The small molecule below binds the protein below.
Small molecule (SMILES): CC(=O)N[C@@H]1[C@@H](O)[C@H](O)[C@@H](CO)O[C@H]1O

Sequence of chain 1.B:
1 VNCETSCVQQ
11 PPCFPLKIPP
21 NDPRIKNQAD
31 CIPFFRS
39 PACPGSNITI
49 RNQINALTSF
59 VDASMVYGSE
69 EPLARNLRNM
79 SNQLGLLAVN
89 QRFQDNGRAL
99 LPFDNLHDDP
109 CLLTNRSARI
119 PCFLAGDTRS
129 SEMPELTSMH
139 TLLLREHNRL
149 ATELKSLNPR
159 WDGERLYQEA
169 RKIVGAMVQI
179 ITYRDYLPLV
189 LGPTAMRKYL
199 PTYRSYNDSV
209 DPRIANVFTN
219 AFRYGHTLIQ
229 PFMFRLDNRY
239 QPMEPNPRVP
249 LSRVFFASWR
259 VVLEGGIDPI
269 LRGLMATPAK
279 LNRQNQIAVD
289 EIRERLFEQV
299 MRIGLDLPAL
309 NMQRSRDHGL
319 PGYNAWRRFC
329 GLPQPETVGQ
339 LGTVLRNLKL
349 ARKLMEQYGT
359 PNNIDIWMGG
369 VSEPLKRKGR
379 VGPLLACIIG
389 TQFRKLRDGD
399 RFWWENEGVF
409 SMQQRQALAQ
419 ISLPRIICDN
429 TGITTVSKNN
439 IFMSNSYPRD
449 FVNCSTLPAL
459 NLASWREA

Binding-site contacts:
Ligand atom C3 contacts residue ASN77 of chain 1.B at 3.8 Å.
Ligand atom O7 contacts residue VAL87 of chain 1.B at 2.9 Å (h-bond).
Ligand atom O5 contacts residue LEU84 of chain 1.B at 4.1 Å.
Ligand atom O3 contacts residue GLN89 of chain 1.B at 3.2 Å (h-bond).
Ligand atom O6 contacts residue ASN80 of chain 1.B at 4.4 Å.
Ligand atom C8 contacts residue VAL87 of chain 1.B at 4.1 Å (hydrophobic).
Ligand atom O7 contacts residue GLN89 of chain 1.B at 3.2 Å (h-bond).
Ligand atom C4 contacts residue ASN77 of chain 1.B at 4.2 Å.
Ligand atom O5 contacts residue ASN77 of chain 1.B at 2.3 Å (h-bond).
Ligand atom O6 contacts residue LEU82 of chain 1.B at 4.4 Å.
Ligand atom O7 contacts residue LEU85 of chain 1.B at 4.5 Å.
Ligand atom C6 contacts residue ASN80 of chain 1.B at 3.7 Å.
Ligand atom C8 contacts residue GLN89 of chain 1.B at 3.4 Å.
Ligand atom C2 contacts residue GLN89 of chain 1.B at 4.2 Å.
Ligand atom N2 contacts residue GLN89 of chain 1.B at 3.6 Å.
Ligand atom O5 contacts residue ASN80 of chain 1.B at 3.0 Å (h-bond).
Ligand atom O7 contacts residue ALA86 of chain 1.B at 3.4 Å.
Ligand atom C1 contacts residue ASN80 of chain 1.B at 3.6 Å.
Ligand atom C5 contacts residue ASN80 of chain 1.B at 3.5 Å.
Ligand atom C6 contacts residue LEU82 of chain 1.B at 4.4 Å (hydrophobic).
Ligand atom C7 contacts residue GLN89 of chain 1.B at 3.1 Å.
Ligand atom C5 contacts residue ASN77 of chain 1.B at 3.7 Å.
Ligand atom C3 contacts residue GLN89 of chain 1.B at 4.3 Å.
Ligand atom C1 contacts residue ASN77 of chain 1.B at 1.4 Å.
Ligand atom C8 contacts residue ALA86 of chain 1.B at 3.9 Å (hydrophobic).
Ligand atom C7 contacts residue ALA86 of chain 1.B at 4.1 Å (hydrophobic).
Ligand atom N2 contacts residue ASN77 of chain 1.B at 3.0 Å (h-bond).
Ligand atom C2 contacts residue ASN77 of chain 1.B at 2.4 Å.
Ligand atom O7 contacts residue ASN77 of chain 1.B at 3.5 Å (h-bond).
Ligand atom C7 contacts residue VAL87 of chain 1.B at 3.9 Å (hydrophobic).
Ligand atom O6 contacts residue LEU84 of chain 1.B at 3.7 Å.
Ligand atom C7 contacts residue ASN77 of chain 1.B at 3.4 Å.